Sequence of chain 1.A:
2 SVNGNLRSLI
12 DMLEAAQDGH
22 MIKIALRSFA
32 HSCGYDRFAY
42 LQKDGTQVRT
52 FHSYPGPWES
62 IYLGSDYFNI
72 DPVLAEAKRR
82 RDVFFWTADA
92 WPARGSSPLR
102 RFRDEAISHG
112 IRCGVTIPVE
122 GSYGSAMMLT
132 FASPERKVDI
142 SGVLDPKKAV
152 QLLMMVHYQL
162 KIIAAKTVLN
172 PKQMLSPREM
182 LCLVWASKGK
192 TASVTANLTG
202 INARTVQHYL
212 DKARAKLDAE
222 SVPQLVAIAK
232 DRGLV

Binding-site contacts:
Ligand atom C5 contacts residue TRP87 of chain 1.A at 3.6 Å (hydrophobic).
Ligand atom C18 contacts residue LEU42 of chain 1.A at 3.7 Å (hydrophobic).
Ligand atom C2 contacts residue TRP59 of chain 1.A at 3.9 Å (hydrophobic).
Ligand atom C18 contacts residue TYR63 of chain 1.A at 3.8 Å (hydrophobic).
Ligand atom C22 contacts residue TYR63 of chain 1.A at 4.0 Å (hydrophobic).
Ligand atom O35 contacts residue THR131 of chain 1.A at 3.6 Å (h-bond).
Ligand atom N11 contacts residue VAL74 of chain 1.A at 4.0 Å.
Ligand atom O10 contacts residue TRP59 of chain 1.A at 3.1 Å (h-bond).
Ligand atom C4 contacts residue PHE103 of chain 1.A at 3.6 Å (hydrophobic).
Ligand atom O35 contacts residue TRP87 of chain 1.A at 3.6 Å.
Ligand atom O10 contacts residue TYR55 of chain 1.A at 3.1 Å.
Ligand atom C1 contacts residue ASP72 of chain 1.A at 3.8 Å.
Ligand atom C4 contacts residue TRP92 of chain 1.A at 3.9 Å (hydrophobic).
Ligand atom C5 contacts residue VAL74 of chain 1.A at 3.9 Å (hydrophobic).
Ligand atom N11 contacts residue ASP72 of chain 1.A at 2.6 Å (salt-bridge).
Ligand atom C25 contacts residue TYR55 of chain 1.A at 3.8 Å (hydrophobic).
Ligand atom C5 contacts residue ASP72 of chain 1.A at 3.9 Å.
Ligand atom C1 contacts residue ILE112 of chain 1.A at 4.0 Å (hydrophobic).
Ligand atom C2 contacts residue ILE112 of chain 1.A at 3.6 Å (hydrophobic).
Ligand atom C5 contacts residue TRP92 of chain 1.A at 3.8 Å (hydrophobic).
Ligand atom C13 contacts residue ASP72 of chain 1.A at 3.5 Å.
Ligand atom C28 contacts residue TYR63 of chain 1.A at 3.9 Å (hydrophobic).
Ligand atom C14 contacts residue ASP72 of chain 1.A at 3.6 Å.
Ligand atom O36 contacts residue LEU42 of chain 1.A at 3.5 Å.
Ligand atom C2 contacts residue TYR55 of chain 1.A at 4.0 Å (hydrophobic).
Ligand atom C19 contacts residue TYR55 of chain 1.A at 3.8 Å (hydrophobic).
Ligand atom C1 contacts residue TRP87 of chain 1.A at 3.9 Å (hydrophobic).
Ligand atom O36 contacts residue THR131 of chain 1.A at 3.8 Å.
Ligand atom C15 contacts residue LEU42 of chain 1.A at 3.9 Å (hydrophobic).
Ligand atom O3 contacts residue PHE103 of chain 1.A at 3.8 Å.
Ligand atom C4 contacts residue ALA107 of chain 1.A at 3.5 Å (hydrophobic).
Ligand atom C14 contacts residue VAL74 of chain 1.A at 3.8 Å (hydrophobic).
Ligand atom O3 contacts residue ILE112 of chain 1.A at 3.7 Å.
Ligand atom O10 contacts residue ILE112 of chain 1.A at 3.9 Å.
Ligand atom C22 contacts residue TYR55 of chain 1.A at 4.0 Å (hydrophobic).
Ligand atom O35 contacts residue TYR55 of chain 1.A at 3.1 Å (h-bond).
Ligand atom O3 contacts residue TRP59 of chain 1.A at 3.6 Å.
Ligand atom C28 contacts residue GLU60 of chain 1.A at 3.9 Å.
Ligand atom C19 contacts residue ALA40 of chain 1.A at 3.9 Å (hydrophobic).
Ligand atom O3 contacts residue ALA107 of chain 1.A at 3.6 Å.

A protein and the small-molecule ligand that binds it are described below.
Small molecule (SMILES): CCCCCC(=O)CC(=O)N[C@H]1CCOC1=O